Sequence of chain 2.E:
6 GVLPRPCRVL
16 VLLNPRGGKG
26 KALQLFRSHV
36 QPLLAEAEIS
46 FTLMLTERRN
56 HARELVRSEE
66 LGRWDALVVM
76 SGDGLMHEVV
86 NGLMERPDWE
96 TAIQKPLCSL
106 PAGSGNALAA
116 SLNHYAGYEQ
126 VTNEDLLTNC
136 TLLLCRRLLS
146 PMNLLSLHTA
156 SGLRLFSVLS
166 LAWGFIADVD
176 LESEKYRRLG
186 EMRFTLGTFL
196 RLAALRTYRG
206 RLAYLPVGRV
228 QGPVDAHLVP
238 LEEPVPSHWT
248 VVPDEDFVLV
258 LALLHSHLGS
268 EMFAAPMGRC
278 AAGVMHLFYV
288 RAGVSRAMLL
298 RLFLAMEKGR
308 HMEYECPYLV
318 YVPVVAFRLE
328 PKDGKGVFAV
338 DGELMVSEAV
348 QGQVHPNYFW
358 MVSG

Sequence of chain 1.C:
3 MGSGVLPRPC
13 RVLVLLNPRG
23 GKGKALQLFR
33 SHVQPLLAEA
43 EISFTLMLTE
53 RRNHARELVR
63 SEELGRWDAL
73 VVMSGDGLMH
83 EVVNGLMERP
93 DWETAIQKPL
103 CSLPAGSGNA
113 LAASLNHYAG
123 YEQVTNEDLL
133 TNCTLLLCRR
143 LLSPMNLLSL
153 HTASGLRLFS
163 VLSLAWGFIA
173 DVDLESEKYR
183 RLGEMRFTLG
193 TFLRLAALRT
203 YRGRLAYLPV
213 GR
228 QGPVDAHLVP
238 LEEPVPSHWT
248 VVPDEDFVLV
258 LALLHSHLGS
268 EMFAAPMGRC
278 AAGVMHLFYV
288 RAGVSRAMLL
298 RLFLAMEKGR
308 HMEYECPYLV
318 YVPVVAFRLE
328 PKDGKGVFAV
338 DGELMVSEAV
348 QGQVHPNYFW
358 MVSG

This small molecule binds to this protein.
Small molecule (SMILES): Oc1ccc(Nc2nc(-c3ccc(Cl)cc3)cs2)cc1

Binding-site contacts:
Ligand atom N6 contacts residue LEU297 of chain 2.E at 4.0 Å.
Ligand atom C14 contacts residue ALA198 of chain 1.C at 4.2 Å (hydrophobic).
Ligand atom C2 contacts residue PHE194 of chain 2.A at 4.2 Å (hydrophobic).
Ligand atom C9 contacts residue LEU197 of chain 2.A at 3.7 Å (hydrophobic).
Ligand atom C9 contacts residue PHE194 of chain 2.A at 3.3 Å (hydrophobic).
Ligand atom C18 contacts residue PHE194 of chain 2.E at 3.3 Å (hydrophobic).
Ligand atom C13 contacts residue PHE194 of chain 2.A at 4.0 Å (hydrophobic).
Ligand atom N1 contacts residue ALA198 of chain 2.A at 4.1 Å.
Ligand atom C10 contacts residue LEU297 of chain 2.E at 4.1 Å (hydrophobic).
Ligand atom N1 contacts residue PHE194 of chain 2.A at 4.1 Å.
Ligand atom C2 contacts residue PHE194 of chain 2.E at 4.3 Å (hydrophobic).
Ligand atom O20 contacts residue ALA198 of chain 2.E at 3.6 Å.
Ligand atom CL contacts residue ALA198 of chain 1.C at 3.6 Å.
Ligand atom S4 contacts residue ALA198 of chain 2.A at 3.8 Å.
Ligand atom C3 contacts residue ALA198 of chain 2.A at 3.8 Å (hydrophobic).
Ligand atom N6 contacts residue PHE194 of chain 2.E at 3.9 Å.
Ligand atom C18 contacts residue LEU197 of chain 2.E at 3.8 Å (hydrophobic).
Ligand atom C13 contacts residue ALA198 of chain 1.C at 3.9 Å (hydrophobic).
Ligand atom C2 contacts residue ALA198 of chain 2.A at 4.1 Å (hydrophobic).
Ligand atom C2 contacts residue LEU297 of chain 2.E at 4.3 Å (hydrophobic).
Ligand atom C5 contacts residue PHE194 of chain 2.A at 2.9 Å (hydrophobic).
Ligand atom C5 contacts residue LEU195 of chain 2.A at 4.2 Å (hydrophobic).
Ligand atom CL contacts residue ARG293 of chain 2.A at 3.3 Å.
Ligand atom C7 contacts residue ALA198 of chain 2.A at 4.3 Å (hydrophobic).
Ligand atom C13 contacts residue LEU197 of chain 2.A at 3.7 Å (hydrophobic).
Ligand atom C11 contacts residue ARG293 of chain 2.A at 3.9 Å.
Ligand atom C5 contacts residue ALA198 of chain 2.A at 3.6 Å (hydrophobic).
Ligand atom CL contacts residue ALA294 of chain 2.A at 3.5 Å.
Ligand atom C3 contacts residue PHE194 of chain 2.A at 3.6 Å (hydrophobic).
Ligand atom C17 contacts residue PHE194 of chain 2.E at 3.5 Å (hydrophobic).
Ligand atom C7 contacts residue PHE194 of chain 2.A at 3.9 Å (hydrophobic).
Ligand atom C16 contacts residue LEU297 of chain 2.E at 4.3 Å (hydrophobic).
Ligand atom C11 contacts residue ALA198 of chain 1.C at 3.6 Å (hydrophobic).
Ligand atom O20 contacts residue LEU197 of chain 2.E at 4.1 Å.
Ligand atom S4 contacts residue PHE194 of chain 2.E at 3.5 Å.
Ligand atom S4 contacts residue PHE194 of chain 2.A at 3.5 Å.
Ligand atom CL contacts residue ARG293 of chain 1.C at 3.7 Å.
Ligand atom C14 contacts residue ARG293 of chain 2.A at 4.0 Å.
Ligand atom C12 contacts residue PHE194 of chain 2.E at 4.3 Å (hydrophobic).
Ligand atom C17 contacts residue LEU197 of chain 2.E at 4.4 Å (hydrophobic).

Sequence of chain 2.A:
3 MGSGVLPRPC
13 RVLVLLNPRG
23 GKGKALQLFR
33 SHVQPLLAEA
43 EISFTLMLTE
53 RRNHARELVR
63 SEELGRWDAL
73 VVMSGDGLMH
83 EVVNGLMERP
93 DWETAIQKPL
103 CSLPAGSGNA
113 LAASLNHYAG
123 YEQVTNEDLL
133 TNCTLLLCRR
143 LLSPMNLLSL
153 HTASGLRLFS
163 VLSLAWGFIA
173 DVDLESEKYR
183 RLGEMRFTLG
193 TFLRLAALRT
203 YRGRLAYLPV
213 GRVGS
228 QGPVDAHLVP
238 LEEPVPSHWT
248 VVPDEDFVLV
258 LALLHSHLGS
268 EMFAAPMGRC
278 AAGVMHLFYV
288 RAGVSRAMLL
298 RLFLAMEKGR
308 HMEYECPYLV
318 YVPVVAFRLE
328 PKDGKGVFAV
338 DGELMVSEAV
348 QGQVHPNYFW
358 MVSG